Binding-site contacts:
Ligand atom NE2 contacts residue LEU98 of chain 4.A at 3.7 Å.
Ligand atom CB contacts residue TYR42 of chain 4.A at 3.5 Å (hydrophobic).
Ligand atom OE2 contacts residue ARG72 of chain 4.A at 2.6 Å (salt-bridge).
Ligand atom CB contacts residue PHE108 of chain 3.A at 3.6 Å (hydrophobic).
Ligand atom OE2 contacts residue ARG35 of chain 4.A at 3.4 Å (salt-bridge).
Ligand atom OE1 contacts residue TRP67 of chain 4.A at 3.5 Å.
Ligand atom O contacts residue PHE108 of chain 3.A at 3.1 Å.
Ligand atom CG contacts residue PHE108 of chain 3.A at 3.6 Å (hydrophobic).
Ligand atom CB contacts residue TRP67 of chain 4.A at 3.7 Å (hydrophobic).
Ligand atom CD contacts residue ARG72 of chain 4.A at 3.4 Å.
Ligand atom OE1 contacts residue THR33 of chain 4.A at 3.5 Å (h-bond).
Ligand atom CA contacts residue NH21 of chain 4.E at 2.4 Å.
Ligand atom OE1 contacts residue ARG35 of chain 4.A at 3.3 Å.
Ligand atom OE1 contacts residue THR78 of chain 4.A at 2.7 Å (h-bond).
Ligand atom O contacts residue NH21 of chain 4.E at 2.3 Å (h-bond).
Ligand atom NE2 contacts residue TRP96 of chain 4.A at 3.5 Å.
Ligand atom N contacts residue PHE108 of chain 3.A at 3.4 Å.
Ligand atom CG contacts residue ARG35 of chain 4.A at 3.5 Å.
Ligand atom CD2 contacts residue PHE108 of chain 3.A at 3.6 Å (hydrophobic).
Ligand atom O contacts residue THR33 of chain 4.A at 3.3 Å.
Ligand atom O contacts residue ALA34 of chain 4.A at 3.2 Å.
Ligand atom N contacts residue PHE108 of chain 3.A at 3.4 Å.
Ligand atom CB contacts residue ARG72 of chain 4.A at 3.5 Å.
Ligand atom O contacts residue NH21 of chain 4.E at 3.7 Å.
Ligand atom OE1 contacts residue LEU98 of chain 4.A at 3.7 Å.
Ligand atom OE1 contacts residue ARG72 of chain 4.A at 2.9 Å (salt-bridge).
Ligand atom CB contacts residue NH21 of chain 4.E at 3.4 Å.
Ligand atom CD contacts residue ARG35 of chain 4.A at 3.5 Å.
Ligand atom NE2 contacts residue TRP67 of chain 4.A at 3.4 Å.
Ligand atom CE1 contacts residue TRP67 of chain 4.A at 3.4 Å (hydrophobic).
Ligand atom CE1 contacts residue TRP96 of chain 4.A at 3.6 Å (hydrophobic).
Ligand atom O contacts residue ARG35 of chain 4.A at 3.5 Å.
Ligand atom NE2 contacts residue SER76 of chain 4.A at 2.9 Å (h-bond).
Ligand atom C contacts residue NH21 of chain 4.E at 1.3 Å.
Ligand atom C contacts residue PHE108 of chain 3.A at 3.6 Å (hydrophobic).
Ligand atom CD2 contacts residue SER76 of chain 4.A at 3.5 Å.
Ligand atom CE2 contacts residue LEU98 of chain 4.A at 3.5 Å (hydrophobic).
Ligand atom CZ contacts residue TRP96 of chain 4.A at 3.5 Å (hydrophobic).
Ligand atom C contacts residue PHE108 of chain 3.A at 3.7 Å (hydrophobic).
Ligand atom N contacts residue NH21 of chain 4.E at 3.5 Å (h-bond).

Sequence of chain 3.A:
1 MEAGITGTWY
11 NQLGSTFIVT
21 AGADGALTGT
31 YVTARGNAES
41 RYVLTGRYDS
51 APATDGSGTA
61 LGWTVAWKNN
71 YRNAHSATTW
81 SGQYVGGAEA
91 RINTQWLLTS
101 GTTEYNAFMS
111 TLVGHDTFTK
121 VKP

Sequence of chain 4.A:
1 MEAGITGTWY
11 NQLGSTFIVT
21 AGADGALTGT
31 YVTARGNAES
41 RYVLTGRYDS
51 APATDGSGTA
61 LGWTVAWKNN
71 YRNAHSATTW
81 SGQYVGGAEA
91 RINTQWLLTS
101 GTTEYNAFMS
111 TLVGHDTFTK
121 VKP

This small molecule binds to this protein.
Small molecule (SMILES): NCCCC[C@@H](C=O)NC(=O)[C@H](CCC(=O)O)NC(=O)[C@H](Cc1ccccc1)NC(=O)[C@H](CCC(N)=O)NC(=O)[C@@H]1CCCN1C(=O)[C@H](Cc1cnc[nH]1)NC(=O)[C@H](CO)NC(=O)[C@@H](N)CC1=CN=C2CC=CC=C12